The protein below binds the small molecule below.
Small molecule (SMILES): CC(=O)N[C@@H]1[C@@H](O)[C@H](O)[C@@H](CO)O[C@H]1O

Binding-site contacts:
Ligand atom C1 contacts residue ASN359 of chain 1.B at 4.1 Å.
Ligand atom C8 contacts residue LYS361 of chain 1.B at 3.8 Å.
Ligand atom C2 contacts residue ASN359 of chain 1.B at 3.5 Å.
Ligand atom C8 contacts residue ASN359 of chain 1.B at 4.5 Å.
Ligand atom C7 contacts residue ASN370 of chain 1.B at 4.1 Å.
Ligand atom C4 contacts residue ASN370 of chain 1.B at 4.1 Å.
Ligand atom C1 contacts residue ASN370 of chain 1.B at 1.4 Å.
Ligand atom C8 contacts residue ASN370 of chain 1.B at 3.5 Å.
Ligand atom C5 contacts residue ASN370 of chain 1.B at 3.6 Å.
Ligand atom N2 contacts residue ASN370 of chain 1.B at 3.6 Å.
Ligand atom O3 contacts residue ASN359 of chain 1.B at 3.4 Å (h-bond).
Ligand atom O6 contacts residue ASP393 of chain 1.B at 4.2 Å.
Ligand atom O5 contacts residue ASN370 of chain 1.B at 2.3 Å (h-bond).
Ligand atom O6 contacts residue VAL392 of chain 1.B at 4.5 Å.
Ligand atom C2 contacts residue ASN370 of chain 1.B at 2.5 Å.
Ligand atom O3 contacts residue ASN370 of chain 1.B at 3.1 Å (h-bond).
Ligand atom C3 contacts residue ASN370 of chain 1.B at 3.3 Å.
Ligand atom C3 contacts residue ASN359 of chain 1.B at 3.9 Å.

Sequence of chain 1.B:
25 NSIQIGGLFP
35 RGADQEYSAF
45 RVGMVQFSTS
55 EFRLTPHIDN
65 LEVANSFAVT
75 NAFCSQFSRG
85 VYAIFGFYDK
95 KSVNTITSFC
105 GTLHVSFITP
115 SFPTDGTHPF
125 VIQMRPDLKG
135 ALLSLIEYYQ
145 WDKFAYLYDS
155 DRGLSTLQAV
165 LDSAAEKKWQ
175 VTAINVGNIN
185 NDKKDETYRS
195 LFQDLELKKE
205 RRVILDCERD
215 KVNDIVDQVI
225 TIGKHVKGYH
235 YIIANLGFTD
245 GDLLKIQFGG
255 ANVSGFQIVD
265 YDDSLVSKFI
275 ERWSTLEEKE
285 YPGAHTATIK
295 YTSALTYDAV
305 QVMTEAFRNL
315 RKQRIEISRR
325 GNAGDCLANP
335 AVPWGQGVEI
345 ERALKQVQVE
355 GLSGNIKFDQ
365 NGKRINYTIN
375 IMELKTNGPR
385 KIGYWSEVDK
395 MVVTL